Binding-site contacts:
Ligand atom C8 contacts residue ASN577 of chain 1.C at 4.3 Å.
Ligand atom N2 contacts residue ASN577 of chain 1.C at 2.9 Å (h-bond).
Ligand atom C1 contacts residue ASN577 of chain 1.C at 1.5 Å.
Ligand atom C5 contacts residue ASN577 of chain 1.C at 3.8 Å.
Ligand atom C2 contacts residue ASN577 of chain 1.C at 2.5 Å.
Ligand atom O5 contacts residue ASN577 of chain 1.C at 2.4 Å (h-bond).
Ligand atom O7 contacts residue ASN577 of chain 1.C at 3.1 Å (h-bond).
Ligand atom C4 contacts residue ASN577 of chain 1.C at 4.3 Å.
Ligand atom C3 contacts residue ASN577 of chain 1.C at 3.9 Å.
Ligand atom C7 contacts residue ASN577 of chain 1.C at 3.2 Å.

This small molecule binds to this protein.
Small molecule (SMILES): CC(=O)N[C@@H]1[C@@H](O)[C@H](O)[C@@H](CO)O[C@H]1O

Sequence of chain 1.C:
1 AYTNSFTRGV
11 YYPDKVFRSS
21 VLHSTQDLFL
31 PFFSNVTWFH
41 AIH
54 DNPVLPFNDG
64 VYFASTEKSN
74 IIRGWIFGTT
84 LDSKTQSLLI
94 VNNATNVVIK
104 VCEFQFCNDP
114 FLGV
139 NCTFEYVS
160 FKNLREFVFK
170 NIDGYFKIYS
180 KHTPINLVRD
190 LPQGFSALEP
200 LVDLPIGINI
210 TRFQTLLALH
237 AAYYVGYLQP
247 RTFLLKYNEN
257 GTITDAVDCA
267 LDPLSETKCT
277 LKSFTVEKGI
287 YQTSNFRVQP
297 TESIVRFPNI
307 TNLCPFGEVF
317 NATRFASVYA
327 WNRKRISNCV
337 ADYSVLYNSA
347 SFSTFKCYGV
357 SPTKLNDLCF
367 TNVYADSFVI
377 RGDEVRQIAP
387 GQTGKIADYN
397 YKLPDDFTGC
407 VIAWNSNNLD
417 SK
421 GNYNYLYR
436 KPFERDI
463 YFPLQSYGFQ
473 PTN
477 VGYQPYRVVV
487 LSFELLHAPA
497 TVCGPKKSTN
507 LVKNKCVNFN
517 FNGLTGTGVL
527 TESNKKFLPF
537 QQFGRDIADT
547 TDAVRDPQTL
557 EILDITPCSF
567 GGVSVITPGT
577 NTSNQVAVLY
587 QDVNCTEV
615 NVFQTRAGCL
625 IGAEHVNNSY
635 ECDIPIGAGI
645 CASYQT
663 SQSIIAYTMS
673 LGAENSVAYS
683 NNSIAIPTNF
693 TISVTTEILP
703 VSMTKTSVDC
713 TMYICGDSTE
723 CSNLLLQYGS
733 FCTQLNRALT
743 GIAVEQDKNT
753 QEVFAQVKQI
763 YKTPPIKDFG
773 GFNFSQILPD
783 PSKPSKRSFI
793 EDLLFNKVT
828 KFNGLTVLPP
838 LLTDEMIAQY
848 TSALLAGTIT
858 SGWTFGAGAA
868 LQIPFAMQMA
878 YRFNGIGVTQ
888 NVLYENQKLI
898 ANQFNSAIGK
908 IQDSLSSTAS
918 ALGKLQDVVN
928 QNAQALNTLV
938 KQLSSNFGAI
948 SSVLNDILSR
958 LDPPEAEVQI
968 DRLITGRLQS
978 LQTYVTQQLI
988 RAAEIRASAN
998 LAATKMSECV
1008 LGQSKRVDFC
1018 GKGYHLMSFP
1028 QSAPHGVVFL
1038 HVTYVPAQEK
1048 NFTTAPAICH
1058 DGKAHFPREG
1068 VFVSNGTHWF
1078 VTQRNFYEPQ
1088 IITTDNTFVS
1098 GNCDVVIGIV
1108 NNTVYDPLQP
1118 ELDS